Sequence of chain 2.A:
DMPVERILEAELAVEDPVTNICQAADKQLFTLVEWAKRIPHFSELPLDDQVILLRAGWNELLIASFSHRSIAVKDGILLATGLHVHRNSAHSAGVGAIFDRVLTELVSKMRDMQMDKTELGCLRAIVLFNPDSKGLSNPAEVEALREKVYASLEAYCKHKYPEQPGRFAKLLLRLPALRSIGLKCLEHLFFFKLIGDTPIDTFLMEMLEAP

This small molecule binds to this protein.
Small molecule (SMILES): CCCOc1cc2c(cc1-c1cc(/C=C/C(=O)O)ccc1O)C(C)(C)CCC2(C)C

Binding-site contacts:
Ligand atom OAH contacts residue CYS210 of chain 2.A at 3.7 Å.
Ligand atom OAH contacts residue ASN84 of chain 2.A at 2.7 Å (h-bond).
Ligand atom CAK contacts residue ALA50 of chain 2.A at 3.8 Å (hydrophobic).
Ligand atom CAM contacts residue ILE46 of chain 2.A at 3.8 Å (hydrophobic).
Ligand atom CAY contacts residue PHE91 of chain 2.A at 3.8 Å (hydrophobic).
Ligand atom OAG contacts residue PHE91 of chain 2.A at 3.7 Å.
Ligand atom CAJ contacts residue PHE91 of chain 2.A at 3.5 Å (hydrophobic).
Ligand atom OAF contacts residue LEU104 of chain 2.A at 3.6 Å.
Ligand atom OAG contacts residue ALA105 of chain 2.A at 3.5 Å.
Ligand atom CAU contacts residue ALA105 of chain 2.A at 3.8 Å (hydrophobic).
Ligand atom CAI contacts residue PHE91 of chain 2.A at 3.4 Å (hydrophobic).
Ligand atom CAV contacts residue PHE91 of chain 2.A at 3.5 Å (hydrophobic).
Ligand atom CAX contacts residue ILE46 of chain 2.A at 3.5 Å (hydrophobic).
Ligand atom CAN contacts residue ILE46 of chain 2.A at 3.7 Å (hydrophobic).
Ligand atom OAF contacts residue ALA105 of chain 2.A at 3.0 Å (h-bond).
Ligand atom CAD contacts residue VAL127 of chain 2.A at 3.5 Å (hydrophobic).
Ligand atom CAO contacts residue ILE46 of chain 2.A at 3.7 Å (hydrophobic).
Ligand atom CAU contacts residue GLN53 of chain 2.A at 3.8 Å.
Ligand atom CAE contacts residue ILE102 of chain 2.A at 3.6 Å (hydrophobic).
Ligand atom OAF contacts residue ALA49 of chain 2.A at 3.2 Å.
Ligand atom CAP contacts residue LEU214 of chain 2.A at 3.9 Å (hydrophobic).
Ligand atom CAL contacts residue ASN84 of chain 2.A at 3.4 Å.
Ligand atom CAA contacts residue LEU214 of chain 2.A at 3.7 Å (hydrophobic).
Ligand atom CAZ contacts residue ILE46 of chain 2.A at 3.5 Å (hydrophobic).
Ligand atom CAW contacts residue ASN84 of chain 2.A at 3.5 Å.
Ligand atom CAR contacts residue ILE123 of chain 2.A at 3.5 Å (hydrophobic).
Ligand atom OAG contacts residue GLN53 of chain 2.A at 3.3 Å.
Ligand atom CAP contacts residue CYS47 of chain 2.A at 3.9 Å (hydrophobic).
Ligand atom CAL contacts residue LEU87 of chain 2.A at 3.9 Å (hydrophobic).
Ligand atom OAG contacts residue ARG94 of chain 2.A at 3.1 Å (salt-bridge).
Ligand atom CAS contacts residue PHE124 of chain 2.A at 3.7 Å (hydrophobic).
Ligand atom CAK contacts residue LEU87 of chain 2.A at 3.6 Å (hydrophobic).
Ligand atom CAA contacts residue LEU229 of chain 2.A at 3.8 Å (hydrophobic).
Ligand atom CAE contacts residue PHE124 of chain 2.A at 3.8 Å (hydrophobic).
Ligand atom CAU contacts residue PHE91 of chain 2.A at 3.8 Å (hydrophobic).
Ligand atom CAM contacts residue PHE91 of chain 2.A at 3.5 Å (hydrophobic).
Ligand atom CAU contacts residue ARG94 of chain 2.A at 3.7 Å.
Ligand atom CAD contacts residue CYS210 of chain 2.A at 3.8 Å (hydrophobic).
Ligand atom CAC contacts residue HIS213 of chain 2.A at 3.7 Å.
Ligand atom OAF contacts residue ARG94 of chain 2.A at 3.7 Å.